This protein binds this small molecule.
Small molecule (SMILES): Cc1cc(C(=O)N[C@H]2CCCCN(C)C(=O)CC[C@@H](CO)NC(=O)[C@H](Cc3ccc(F)cc3)NC2=O)no1

Binding-site contacts:
Ligand atom O34 contacts residue ASN167 of chain 1.A at 3.6 Å (h-bond).
Ligand atom N7 contacts residue GLY166 of chain 1.A at 2.9 Å (h-bond).
Ligand atom C25 contacts residue LEU129 of chain 1.A at 3.5 Å (hydrophobic).
Ligand atom O16 contacts residue CYS149 of chain 1.A at 2.6 Å (h-bond).
Ligand atom N11 contacts residue VAL164 of chain 1.A at 3.1 Å (h-bond).
Ligand atom O5 contacts residue GLY166 of chain 1.A at 3.1 Å (h-bond).
Ligand atom C14 contacts residue CYS149 of chain 1.A at 1.8 Å (hydrophobic).
Ligand atom O5 contacts residue GLY165 of chain 1.A at 3.1 Å.
Ligand atom O19 contacts residue THR144 of chain 1.A at 2.8 Å (h-bond).
Ligand atom O19 contacts residue HIS163 of chain 1.A at 3.1 Å (h-bond).
Ligand atom C26 contacts residue LEU129 of chain 1.A at 3.5 Å (hydrophobic).
Ligand atom C24 contacts residue LEU129 of chain 1.A at 3.4 Å (hydrophobic).
Ligand atom O32 contacts residue SER130 of chain 1.A at 2.9 Å (h-bond).
Ligand atom C8 contacts residue GLY166 of chain 1.A at 3.5 Å.
Ligand atom C28 contacts residue GLY166 of chain 1.A at 3.1 Å.
Ligand atom O34 contacts residue PHE172 of chain 1.A at 3.2 Å.
Ligand atom C13 contacts residue CYS149 of chain 1.A at 2.6 Å (hydrophobic).
Ligand atom F30 contacts residue LEU129 of chain 1.A at 3.5 Å.
Ligand atom C38 contacts residue THR144 of chain 1.A at 3.0 Å.
Ligand atom C38 contacts residue GLY168 of chain 1.A at 3.6 Å.
Ligand atom C6 contacts residue GLY166 of chain 1.A at 3.6 Å.
Ligand atom C14 contacts residue SER146 of chain 1.A at 3.5 Å.
Ligand atom N1 contacts residue SER130 of chain 1.A at 2.9 Å (h-bond).
Ligand atom C22 contacts residue SER130 of chain 1.A at 3.5 Å.
Ligand atom C29 contacts residue GLY166 of chain 1.A at 3.5 Å.
Ligand atom C38 contacts residue GLY166 of chain 1.A at 3.6 Å.
Ligand atom C2 contacts residue VAL164 of chain 1.A at 3.5 Å (hydrophobic).
Ligand atom O19 contacts residue LYS145 of chain 1.A at 3.5 Å (salt-bridge).
Ligand atom C15 contacts residue CYS149 of chain 1.A at 3.0 Å (hydrophobic).
Ligand atom C23 contacts residue ASN132 of chain 1.A at 3.5 Å.
Ligand atom N11 contacts residue CYS149 of chain 1.A at 3.0 Å (h-bond).
Ligand atom C36 contacts residue LEU128 of chain 1.A at 3.0 Å (hydrophobic).
Ligand atom F30 contacts residue ASN132 of chain 1.A at 3.1 Å.
Ligand atom N33 contacts residue GLY166 of chain 1.A at 3.2 Å (h-bond).
Ligand atom O19 contacts residue GLY166 of chain 1.A at 3.6 Å.
Ligand atom O16 contacts residue HIS42 of chain 1.A at 2.9 Å (h-bond).
Ligand atom N33 contacts residue ASN167 of chain 1.A at 3.5 Å (h-bond).
Ligand atom O32 contacts residue LEU129 of chain 1.A at 3.6 Å.
Ligand atom N20 contacts residue GLY166 of chain 1.A at 3.6 Å (h-bond).
Ligand atom C26 contacts residue HIS42 of chain 1.A at 3.2 Å.

Sequence of chain 1.A:
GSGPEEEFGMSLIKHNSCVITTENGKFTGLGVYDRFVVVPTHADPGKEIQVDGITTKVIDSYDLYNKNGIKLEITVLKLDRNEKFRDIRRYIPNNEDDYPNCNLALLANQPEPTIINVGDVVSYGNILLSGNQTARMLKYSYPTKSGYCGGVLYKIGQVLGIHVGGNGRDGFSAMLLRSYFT